A protein and the small-molecule ligand that binds it are described below.
Small molecule (SMILES): CC(=O)N[C@H](C(=O)N[C@@H](CC(C)C)C(=O)N[C@H](C(=O)N[C@@H](CCCCN)C(C)=O)[C@@H](C)O)C(C)C

Sequence of chain 1.A:
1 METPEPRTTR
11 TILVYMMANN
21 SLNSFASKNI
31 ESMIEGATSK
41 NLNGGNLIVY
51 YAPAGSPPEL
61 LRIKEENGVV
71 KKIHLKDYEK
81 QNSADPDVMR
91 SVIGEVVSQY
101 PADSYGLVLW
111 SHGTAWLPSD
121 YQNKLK

Binding-site contacts:
Ligand atom O contacts residue TYR184 of chain 1.B at 3.9 Å.
Ligand atom CAG contacts residue ALA31 of chain 1.B at 3.8 Å (hydrophobic).
Ligand atom CG2 contacts residue THR57 of chain 1.B at 3.9 Å.
Ligand atom CAH contacts residue SER111 of chain 1.A at 3.1 Å.
Ligand atom OG1 contacts residue ALA186 of chain 1.B at 3.5 Å.
Ligand atom N contacts residue TYR184 of chain 1.B at 3.9 Å.
Ligand atom O contacts residue GLY113 of chain 1.A at 3.1 Å (h-bond).
Ligand atom CA contacts residue CYS32 of chain 1.B at 3.0 Å (hydrophobic).
Ligand atom CG2 contacts residue GLU56 of chain 1.B at 3.4 Å.
Ligand atom CB contacts residue GLU56 of chain 1.B at 3.4 Å.
Ligand atom C contacts residue THR57 of chain 1.B at 3.6 Å.
Ligand atom O contacts residue HIS112 of chain 1.A at 3.5 Å.
Ligand atom CAG contacts residue ASP30 of chain 1.B at 3.1 Å.
Ligand atom CG2 contacts residue MET58 of chain 1.B at 3.9 Å (hydrophobic).
Ligand atom CD2 contacts residue SER21 of chain 1.A at 3.7 Å.
Ligand atom CA contacts residue ALA59 of chain 1.B at 3.9 Å (hydrophobic).
Ligand atom O contacts residue ALA31 of chain 1.B at 4.0 Å.
Ligand atom CB contacts residue ALA59 of chain 1.B at 3.7 Å (hydrophobic).
Ligand atom CAG contacts residue SER111 of chain 1.A at 3.2 Å.
Ligand atom N contacts residue THR57 of chain 1.B at 3.0 Å (h-bond).
Ligand atom CB contacts residue THR57 of chain 1.B at 3.3 Å.
Ligand atom OG1 contacts residue GLU56 of chain 1.B at 2.7 Å (salt-bridge).
Ligand atom CA contacts residue THR57 of chain 1.B at 3.3 Å.
Ligand atom CG1 contacts residue TYR94 of chain 1.B at 3.4 Å (hydrophobic).
Ligand atom CAK contacts residue CYS32 of chain 1.B at 1.9 Å (hydrophobic).
Ligand atom NAM contacts residue TRP110 of chain 1.A at 3.3 Å (h-bond).
Ligand atom CAH contacts residue LEU22 of chain 1.A at 3.5 Å (hydrophobic).
Ligand atom N contacts residue CYS32 of chain 1.B at 3.0 Å (h-bond).
Ligand atom CAL contacts residue CYS32 of chain 1.B at 3.5 Å (hydrophobic).
Ligand atom C contacts residue CYS32 of chain 1.B at 2.1 Å (hydrophobic).
Ligand atom C contacts residue ALA59 of chain 1.B at 3.7 Å (hydrophobic).
Ligand atom CAI contacts residue ASP30 of chain 1.B at 3.1 Å.
Ligand atom C contacts residue HIS112 of chain 1.A at 3.9 Å.
Ligand atom CG1 contacts residue TYR184 of chain 1.B at 3.8 Å (hydrophobic).
Ligand atom O contacts residue ALA59 of chain 1.B at 3.0 Å (h-bond).
Ligand atom O contacts residue CYS32 of chain 1.B at 2.8 Å (h-bond).
Ligand atom NAM contacts residue ASP30 of chain 1.B at 2.4 Å (salt-bridge).
Ligand atom CG1 contacts residue MET58 of chain 1.B at 3.3 Å (hydrophobic).
Ligand atom O contacts residue SER111 of chain 1.A at 3.9 Å.
Ligand atom O contacts residue MET58 of chain 1.B at 3.9 Å.

Sequence of chain 1.B:
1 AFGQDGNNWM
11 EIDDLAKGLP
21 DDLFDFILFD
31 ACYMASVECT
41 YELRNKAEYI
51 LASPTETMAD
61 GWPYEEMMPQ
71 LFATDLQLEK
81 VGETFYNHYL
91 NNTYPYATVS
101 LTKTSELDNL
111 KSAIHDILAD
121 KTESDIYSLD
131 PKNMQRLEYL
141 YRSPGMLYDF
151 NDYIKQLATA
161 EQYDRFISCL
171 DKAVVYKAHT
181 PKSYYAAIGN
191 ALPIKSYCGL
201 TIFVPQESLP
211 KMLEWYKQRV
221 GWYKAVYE